Binding-site contacts:
Ligand atom C20 contacts residue CYS666 of chain 1.C at 4.3 Å (hydrophobic).
Ligand atom N03 contacts residue CYS666 of chain 1.C at 4.4 Å.
Ligand atom C14 contacts residue PHE670 of chain 1.C at 4.4 Å (hydrophobic).
Ligand atom C06 contacts residue TYR663 of chain 1.C at 4.3 Å (hydrophobic).
Ligand atom C05 contacts residue GLN665 of chain 1.C at 3.7 Å.
Ligand atom O16 contacts residue PHE670 of chain 1.C at 4.4 Å.
Ligand atom S21 contacts residue CYS622 of chain 1.C at 4.0 Å.
Ligand atom C18 contacts residue PHE670 of chain 1.C at 3.5 Å (hydrophobic).
Ligand atom N10 contacts residue CYS622 of chain 1.C at 4.3 Å.
Ligand atom C15 contacts residue PHE670 of chain 1.C at 3.9 Å (hydrophobic).
Ligand atom O01 contacts residue CYS622 of chain 1.C at 4.0 Å.
Ligand atom C09 contacts residue CYS666 of chain 1.C at 4.4 Å (hydrophobic).
Ligand atom C20 contacts residue TYR681 of chain 1.C at 4.3 Å (hydrophobic).
Ligand atom C02 contacts residue CYS622 of chain 1.C at 3.0 Å (hydrophobic).
Ligand atom C19 contacts residue HIS615 of chain 1.C at 4.4 Å.
Ligand atom S21 contacts residue CYS666 of chain 1.C at 3.7 Å.
Ligand atom C14 contacts residue PRO667 of chain 1.C at 3.8 Å (hydrophobic).
Ligand atom C12 contacts residue PRO667 of chain 1.C at 4.2 Å (hydrophobic).
Ligand atom C06 contacts residue LEU610 of chain 1.C at 3.8 Å (hydrophobic).
Ligand atom O07 contacts residue LEU610 of chain 1.C at 3.5 Å.
Ligand atom C04 contacts residue CYS622 of chain 1.C at 4.1 Å (hydrophobic).
Ligand atom C22 contacts residue ILE624 of chain 1.C at 3.8 Å (hydrophobic).
Ligand atom C04 contacts residue ILE624 of chain 1.C at 4.2 Å (hydrophobic).
Ligand atom C20 contacts residue PHE613 of chain 1.C at 4.1 Å (hydrophobic).
Ligand atom C12 contacts residue PHE670 of chain 1.C at 4.4 Å (hydrophobic).
Ligand atom C22 contacts residue THR625 of chain 1.C at 4.3 Å.
Ligand atom O01 contacts residue THR685 of chain 1.C at 3.0 Å (h-bond).
Ligand atom C22 contacts residue CYS622 of chain 1.C at 1.8 Å (hydrophobic).
Ligand atom C11 contacts residue PRO667 of chain 1.C at 4.4 Å (hydrophobic).
Ligand atom C13 contacts residue PRO667 of chain 1.C at 3.6 Å (hydrophobic).
Ligand atom C11 contacts residue PHE613 of chain 1.C at 4.2 Å (hydrophobic).
Ligand atom C09 contacts residue CYS622 of chain 1.C at 3.5 Å (hydrophobic).
Ligand atom C06 contacts residue LYS662 of chain 1.C at 3.6 Å.
Ligand atom O01 contacts residue GLN665 of chain 1.C at 4.2 Å.
Ligand atom C04 contacts residue GLN665 of chain 1.C at 4.4 Å.
Ligand atom N03 contacts residue CYS622 of chain 1.C at 3.3 Å (h-bond).
Ligand atom O01 contacts residue CYS666 of chain 1.C at 4.0 Å.
Ligand atom C02 contacts residue THR685 of chain 1.C at 4.2 Å.
Ligand atom C05 contacts residue LYS662 of chain 1.C at 4.3 Å.
Ligand atom C19 contacts residue PHE670 of chain 1.C at 3.8 Å (hydrophobic).

This small molecule binds to this protein.
Small molecule (SMILES): COCCCN(C(=O)CCl)c1nc(-c2ccc(OC)cc2)cs1

Sequence of chain 1.C:
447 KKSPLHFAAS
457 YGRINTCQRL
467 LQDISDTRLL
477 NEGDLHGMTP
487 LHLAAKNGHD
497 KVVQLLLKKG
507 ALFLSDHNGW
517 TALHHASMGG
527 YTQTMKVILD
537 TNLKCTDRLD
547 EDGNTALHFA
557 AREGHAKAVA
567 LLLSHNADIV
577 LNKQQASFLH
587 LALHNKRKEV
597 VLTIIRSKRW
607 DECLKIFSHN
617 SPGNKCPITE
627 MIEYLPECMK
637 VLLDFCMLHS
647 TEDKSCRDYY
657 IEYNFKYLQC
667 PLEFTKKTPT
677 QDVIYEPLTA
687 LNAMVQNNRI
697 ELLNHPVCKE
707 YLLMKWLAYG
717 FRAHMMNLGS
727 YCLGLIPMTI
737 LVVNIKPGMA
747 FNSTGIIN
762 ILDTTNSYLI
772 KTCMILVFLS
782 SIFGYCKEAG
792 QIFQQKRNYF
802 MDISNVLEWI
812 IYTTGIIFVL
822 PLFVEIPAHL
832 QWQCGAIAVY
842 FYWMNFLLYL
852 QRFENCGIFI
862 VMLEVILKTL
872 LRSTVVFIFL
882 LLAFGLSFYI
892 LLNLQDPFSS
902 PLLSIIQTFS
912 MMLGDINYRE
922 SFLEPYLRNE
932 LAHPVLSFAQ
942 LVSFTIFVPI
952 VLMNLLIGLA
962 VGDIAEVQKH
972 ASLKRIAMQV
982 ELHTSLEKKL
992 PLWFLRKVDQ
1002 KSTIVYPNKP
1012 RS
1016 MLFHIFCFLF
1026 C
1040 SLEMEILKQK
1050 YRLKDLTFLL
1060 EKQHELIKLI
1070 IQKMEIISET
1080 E